Sequence of chain 2.A:
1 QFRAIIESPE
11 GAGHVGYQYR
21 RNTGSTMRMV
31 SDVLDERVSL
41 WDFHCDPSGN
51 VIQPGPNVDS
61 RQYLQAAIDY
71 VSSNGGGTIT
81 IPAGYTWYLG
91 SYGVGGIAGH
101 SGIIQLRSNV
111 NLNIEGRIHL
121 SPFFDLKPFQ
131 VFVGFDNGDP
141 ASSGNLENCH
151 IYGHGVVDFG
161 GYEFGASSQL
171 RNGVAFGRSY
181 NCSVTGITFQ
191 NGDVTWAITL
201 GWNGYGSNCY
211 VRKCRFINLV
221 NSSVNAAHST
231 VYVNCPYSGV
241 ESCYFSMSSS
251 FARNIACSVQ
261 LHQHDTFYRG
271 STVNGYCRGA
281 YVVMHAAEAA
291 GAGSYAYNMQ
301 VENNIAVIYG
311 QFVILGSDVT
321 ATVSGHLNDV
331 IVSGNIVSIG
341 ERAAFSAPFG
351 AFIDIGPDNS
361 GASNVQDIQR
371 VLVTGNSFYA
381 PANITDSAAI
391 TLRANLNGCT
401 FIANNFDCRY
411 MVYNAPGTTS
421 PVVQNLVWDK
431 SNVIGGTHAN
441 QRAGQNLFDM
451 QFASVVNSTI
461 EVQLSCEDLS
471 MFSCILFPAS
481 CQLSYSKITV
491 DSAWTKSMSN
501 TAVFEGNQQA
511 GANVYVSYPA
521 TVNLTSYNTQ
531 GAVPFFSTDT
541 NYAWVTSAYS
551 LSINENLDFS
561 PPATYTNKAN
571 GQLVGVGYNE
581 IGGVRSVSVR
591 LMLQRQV

This small molecule binds to this protein.
Small molecule (SMILES): CC(=O)N[C@@H]1[C@@H](O[C@H]2O[C@H](CO)[C@H](O[C@H]3O[C@H](CO[C@@H]4O[C@@H](C)[C@H](O)[C@@H](O)[C@H]4O)[C@@H](O)[C@H](O)[C@H]3O)[C@H](O[C@@H]3O[C@H](CO)[C@@H](O)[C@H](O)[C@H]3NC(C)=O)[C@H]2O)[C@H](O)[C@@H](CO[C@H]2O[C@H](CO)[C@@H](O)[C@H](O)[C@H]2O)O[C@@H]1O

Binding-site contacts:
Ligand atom O3 contacts residue GLY356 of chain 2.A at 3.3 Å.
Ligand atom C3 contacts residue ASN203 of chain 2.A at 3.5 Å.
Ligand atom O4 contacts residue GLY356 of chain 2.A at 2.9 Å (h-bond).
Ligand atom O5 contacts residue GLN260 of chain 2.A at 3.1 Å (h-bond).
Ligand atom O6 contacts residue LEU170 of chain 2.A at 3.5 Å.
Ligand atom C6 contacts residue ASP318 of chain 2.A at 3.4 Å.
Ligand atom C3 contacts residue NA1 of chain 2.J at 3.3 Å.
Ligand atom C7 contacts residue SER229 of chain 2.A at 3.2 Å.
Ligand atom O6 contacts residue ASP318 of chain 2.A at 2.8 Å (salt-bridge).
Ligand atom O6 contacts residue THR195 of chain 2.A at 3.5 Å.
Ligand atom O7 contacts residue SER229 of chain 2.A at 3.1 Å (h-bond).
Ligand atom O3 contacts residue PRO357 of chain 2.A at 2.8 Å (h-bond).
Ligand atom O4 contacts residue GLY316 of chain 2.A at 3.3 Å.
Ligand atom C4 contacts residue HIS285 of chain 2.A at 3.5 Å.
Ligand atom C2 contacts residue NA1 of chain 2.J at 3.3 Å.
Ligand atom O4 contacts residue ASN234 of chain 2.A at 2.9 Å (h-bond).
Ligand atom O6 contacts residue TRP196 of chain 2.A at 3.2 Å.
Ligand atom O3 contacts residue ASN203 of chain 2.A at 2.7 Å (h-bond).
Ligand atom C4 contacts residue PRO357 of chain 2.A at 3.3 Å (hydrophobic).
Ligand atom C4 contacts residue GLY356 of chain 2.A at 3.3 Å.
Ligand atom O5 contacts residue HIS285 of chain 2.A at 3.5 Å.
Ligand atom C1 contacts residue ASN359 of chain 2.A at 3.1 Å.
Ligand atom O6 contacts residue ASP358 of chain 2.A at 3.4 Å.
Ligand atom C1 contacts residue GLN260 of chain 2.A at 3.3 Å.
Ligand atom C2 contacts residue ASN359 of chain 2.A at 3.4 Å.
Ligand atom C4 contacts residue HIS100 of chain 2.A at 3.3 Å.
Ligand atom O7 contacts residue TRP196 of chain 2.A at 3.0 Å (h-bond).
Ligand atom O2 contacts residue NA1 of chain 2.J at 2.5 Å (h-bond).
Ligand atom O4 contacts residue ASN359 of chain 2.A at 3.0 Å (h-bond).
Ligand atom O3 contacts residue NA1 of chain 2.J at 2.4 Å (h-bond).
Ligand atom O3 contacts residue TRP202 of chain 2.A at 3.4 Å.
Ligand atom O6 contacts residue TYR281 of chain 2.A at 3.1 Å.
Ligand atom C3 contacts residue ASN234 of chain 2.A at 3.4 Å.
Ligand atom C3 contacts residue PRO357 of chain 2.A at 3.3 Å (hydrophobic).
Ligand atom O2 contacts residue TYR232 of chain 2.A at 2.9 Å (h-bond).
Ligand atom O4 contacts residue HIS100 of chain 2.A at 2.7 Å (h-bond).
Ligand atom N2 contacts residue GLU288 of chain 2.A at 2.8 Å (salt-bridge).
Ligand atom O4 contacts residue GLN130 of chain 2.A at 3.1 Å (h-bond).
Ligand atom O4 contacts residue HIS285 of chain 2.A at 2.6 Å (h-bond).
Ligand atom O7 contacts residue TYR232 of chain 2.A at 3.4 Å.